The protein below binds the small molecule below.
Small molecule (SMILES): CC(=O)N[C@@H]1[C@@H](O)[C@H](O)[C@@H](CO)O[C@H]1O

Sequence of chain 1.A:
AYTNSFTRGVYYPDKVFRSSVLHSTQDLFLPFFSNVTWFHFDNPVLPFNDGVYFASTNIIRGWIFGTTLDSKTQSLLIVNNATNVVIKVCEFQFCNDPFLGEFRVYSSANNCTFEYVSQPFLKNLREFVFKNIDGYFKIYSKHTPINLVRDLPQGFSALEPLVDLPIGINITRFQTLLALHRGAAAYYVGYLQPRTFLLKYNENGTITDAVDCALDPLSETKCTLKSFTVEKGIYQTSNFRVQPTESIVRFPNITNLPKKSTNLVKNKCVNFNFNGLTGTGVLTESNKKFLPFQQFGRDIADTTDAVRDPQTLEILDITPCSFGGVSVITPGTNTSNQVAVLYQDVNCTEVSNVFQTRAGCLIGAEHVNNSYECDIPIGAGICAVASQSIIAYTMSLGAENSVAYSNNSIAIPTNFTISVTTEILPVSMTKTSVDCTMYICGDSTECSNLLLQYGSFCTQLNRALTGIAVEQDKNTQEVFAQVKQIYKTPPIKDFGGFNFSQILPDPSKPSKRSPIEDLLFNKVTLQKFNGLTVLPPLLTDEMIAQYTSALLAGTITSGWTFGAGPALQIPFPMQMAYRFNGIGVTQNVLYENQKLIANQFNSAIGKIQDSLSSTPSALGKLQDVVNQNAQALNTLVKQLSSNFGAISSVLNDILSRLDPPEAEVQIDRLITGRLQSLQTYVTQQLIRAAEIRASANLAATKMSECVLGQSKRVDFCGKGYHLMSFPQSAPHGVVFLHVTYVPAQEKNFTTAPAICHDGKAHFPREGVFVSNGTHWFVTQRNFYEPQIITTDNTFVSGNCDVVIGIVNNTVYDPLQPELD

Binding-site contacts:
Ligand atom C1 contacts residue ASN1122 of chain 1.A at 1.4 Å.
Ligand atom C7 contacts residue ASN1122 of chain 1.A at 3.5 Å.
Ligand atom C8 contacts residue ASN1122 of chain 1.A at 3.5 Å.
Ligand atom C2 contacts residue ASN1122 of chain 1.A at 2.4 Å.
Ligand atom O5 contacts residue ASN1122 of chain 1.A at 2.4 Å (h-bond).
Ligand atom N2 contacts residue ASN1122 of chain 1.A at 2.9 Å (h-bond).
Ligand atom O6 contacts residue CYS1070 of chain 1.A at 4.5 Å.
Ligand atom C3 contacts residue ASN1122 of chain 1.A at 3.8 Å.
Ligand atom C4 contacts residue ASN1122 of chain 1.A at 4.2 Å.
Ligand atom O7 contacts residue ASN1122 of chain 1.A at 4.4 Å.
Ligand atom C5 contacts residue ASN1122 of chain 1.A at 3.7 Å.